This protein binds this small molecule.
Small molecule (SMILES): CC(=O)N[C@H]1[C@H](O[C@H]2[C@H](O)[C@@H](NC(C)=O)CO[C@@H]2CO)O[C@H](CO)[C@@H](O[C@@H]2O[C@H](CO[C@H]3O[C@H](CO)[C@@H](O)[C@H](O)[C@@H]3O)[C@@H](O)[C@H](O[C@H]3O[C@H](CO)[C@@H](O)[C@H](O)[C@@H]3O)[C@@H]2O)[C@@H]1O

Sequence of chain 1.A:
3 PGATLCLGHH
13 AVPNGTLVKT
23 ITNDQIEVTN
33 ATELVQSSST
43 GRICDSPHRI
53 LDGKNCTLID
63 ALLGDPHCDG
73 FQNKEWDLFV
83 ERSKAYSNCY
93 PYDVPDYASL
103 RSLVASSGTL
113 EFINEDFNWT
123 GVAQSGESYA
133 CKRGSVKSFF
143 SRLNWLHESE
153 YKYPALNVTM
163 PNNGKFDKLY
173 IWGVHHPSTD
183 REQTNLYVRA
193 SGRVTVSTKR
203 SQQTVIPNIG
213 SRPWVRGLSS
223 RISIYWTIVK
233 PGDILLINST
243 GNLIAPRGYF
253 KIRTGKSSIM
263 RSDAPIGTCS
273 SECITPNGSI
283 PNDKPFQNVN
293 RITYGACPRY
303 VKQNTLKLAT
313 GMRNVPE

Binding-site contacts:
Ligand atom O3 contacts residue SER213 of chain 1.A at 4.2 Å.
Ligand atom C1 contacts residue LEU238 of chain 3.A at 4.4 Å (hydrophobic).
Ligand atom O6 contacts residue THR161 of chain 3.A at 3.9 Å.
Ligand atom C8 contacts residue THR161 of chain 3.A at 3.9 Å.
Ligand atom C8 contacts residue SER213 of chain 1.A at 3.2 Å.
Ligand atom O5 contacts residue ASN159 of chain 3.A at 2.4 Å (h-bond).
Ligand atom O6 contacts residue TRP216 of chain 1.A at 4.1 Å.
Ligand atom O3 contacts residue TRP216 of chain 1.A at 3.8 Å.
Ligand atom C5 contacts residue LEU238 of chain 3.A at 4.3 Å (hydrophobic).
Ligand atom N2 contacts residue ASN159 of chain 3.A at 2.8 Å (h-bond).
Ligand atom C8 contacts residue PRO215 of chain 1.A at 4.5 Å (hydrophobic).
Ligand atom C3 contacts residue ASN159 of chain 3.A at 3.8 Å.
Ligand atom C2 contacts residue SER213 of chain 1.A at 3.6 Å.
Ligand atom C4 contacts residue TRP216 of chain 1.A at 4.2 Å (hydrophobic).
Ligand atom C7 contacts residue ASN159 of chain 3.A at 3.6 Å.
Ligand atom C5 contacts residue ASN159 of chain 3.A at 3.7 Å.
Ligand atom C3 contacts residue TRP216 of chain 1.A at 4.5 Å (hydrophobic).
Ligand atom C4 contacts residue ASN159 of chain 3.A at 4.3 Å.
Ligand atom C5 contacts residue TRP216 of chain 1.A at 3.7 Å (hydrophobic).
Ligand atom C7 contacts residue TRP216 of chain 1.A at 4.0 Å (hydrophobic).
Ligand atom C1 contacts residue TRP216 of chain 1.A at 4.2 Å (hydrophobic).
Ligand atom O7 contacts residue ARG214 of chain 1.A at 4.1 Å.
Ligand atom O5 contacts residue TRP216 of chain 1.A at 4.3 Å.
Ligand atom C3 contacts residue SER213 of chain 1.A at 3.8 Å.
Ligand atom O7 contacts residue TRP216 of chain 1.A at 3.1 Å (h-bond).
Ligand atom C7 contacts residue SER213 of chain 1.A at 3.3 Å.
Ligand atom N2 contacts residue SER213 of chain 1.A at 2.6 Å (h-bond).
Ligand atom C2 contacts residue ASN159 of chain 3.A at 2.5 Å.
Ligand atom C2 contacts residue TRP216 of chain 1.A at 4.2 Å (hydrophobic).
Ligand atom C1 contacts residue ASN159 of chain 3.A at 1.4 Å.
Ligand atom O7 contacts residue ASN159 of chain 3.A at 4.0 Å.
Ligand atom O7 contacts residue PRO215 of chain 1.A at 3.2 Å.
Ligand atom C6 contacts residue TRP216 of chain 1.A at 3.5 Å (hydrophobic).
Ligand atom C8 contacts residue ILE236 of chain 3.A at 4.2 Å (hydrophobic).
Ligand atom O5 contacts residue TRP216 of chain 1.A at 4.2 Å.
Ligand atom O7 contacts residue LEU238 of chain 3.A at 4.4 Å.
Ligand atom O4 contacts residue TRP216 of chain 1.A at 4.4 Å.
Ligand atom C1 contacts residue SER213 of chain 1.A at 4.0 Å.
Ligand atom C7 contacts residue PRO215 of chain 1.A at 4.2 Å (hydrophobic).

Sequence of chain 3.A:
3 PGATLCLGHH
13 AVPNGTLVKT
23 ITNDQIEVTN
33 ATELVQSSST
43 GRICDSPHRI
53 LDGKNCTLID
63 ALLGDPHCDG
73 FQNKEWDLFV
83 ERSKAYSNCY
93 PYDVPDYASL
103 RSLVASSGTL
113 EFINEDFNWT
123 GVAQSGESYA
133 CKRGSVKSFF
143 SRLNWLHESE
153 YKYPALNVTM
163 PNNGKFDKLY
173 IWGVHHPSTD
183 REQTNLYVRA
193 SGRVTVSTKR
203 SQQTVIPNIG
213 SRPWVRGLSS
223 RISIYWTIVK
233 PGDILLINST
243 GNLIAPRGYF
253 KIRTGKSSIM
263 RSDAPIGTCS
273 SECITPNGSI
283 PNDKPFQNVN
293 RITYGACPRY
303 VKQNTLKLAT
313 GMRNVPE